Binding-site contacts:
Ligand atom C7 contacts residue GLY281 of chain 1.A at 3.1 Å.
Ligand atom C4 contacts residue SER282 of chain 1.A at 4.4 Å.
Ligand atom C8 contacts residue GLY281 of chain 1.A at 3.6 Å.
Ligand atom C7 contacts residue ASN3 of chain 1.A at 3.2 Å.
Ligand atom C6 contacts residue SER282 of chain 1.A at 4.3 Å.
Ligand atom N2 contacts residue GLY281 of chain 1.A at 3.7 Å.
Ligand atom O7 contacts residue GLY281 of chain 1.A at 2.9 Å (h-bond).
Ligand atom C3 contacts residue ASN3 of chain 1.A at 3.8 Å.
Ligand atom N2 contacts residue ASN3 of chain 1.A at 2.8 Å (h-bond).
Ligand atom C2 contacts residue ASN3 of chain 1.A at 2.5 Å.
Ligand atom C2 contacts residue GLY281 of chain 1.A at 3.5 Å.
Ligand atom O5 contacts residue SER282 of chain 1.A at 3.4 Å.
Ligand atom C5 contacts residue ASP283 of chain 1.A at 3.8 Å.
Ligand atom C1 contacts residue GLY281 of chain 1.A at 3.5 Å.
Ligand atom C5 contacts residue ASN3 of chain 1.A at 3.7 Å.
Ligand atom C1 contacts residue ASN3 of chain 1.A at 1.4 Å.
Ligand atom C2 contacts residue SER282 of chain 1.A at 4.0 Å.
Ligand atom O6 contacts residue ASP283 of chain 1.A at 3.4 Å (salt-bridge).
Ligand atom C8 contacts residue ASN3 of chain 1.A at 4.5 Å.
Ligand atom C8 contacts residue GLN280 of chain 1.A at 4.4 Å.
Ligand atom O5 contacts residue GLY281 of chain 1.A at 3.9 Å.
Ligand atom O5 contacts residue ASP283 of chain 1.A at 3.0 Å (salt-bridge).
Ligand atom C6 contacts residue ASP283 of chain 1.A at 3.4 Å.
Ligand atom O6 contacts residue SER282 of chain 1.A at 3.4 Å.
Ligand atom O7 contacts residue MET2 of chain 1.A at 3.7 Å.
Ligand atom O7 contacts residue ASN3 of chain 1.A at 3.1 Å (h-bond).
Ligand atom C1 contacts residue ASP283 of chain 1.A at 4.1 Å.
Ligand atom O5 contacts residue ASN3 of chain 1.A at 2.4 Å (h-bond).
Ligand atom C1 contacts residue SER282 of chain 1.A at 4.0 Å.
Ligand atom C4 contacts residue ASN3 of chain 1.A at 4.2 Å.
Ligand atom C5 contacts residue SER282 of chain 1.A at 4.3 Å.

Sequence of chain 1.A:
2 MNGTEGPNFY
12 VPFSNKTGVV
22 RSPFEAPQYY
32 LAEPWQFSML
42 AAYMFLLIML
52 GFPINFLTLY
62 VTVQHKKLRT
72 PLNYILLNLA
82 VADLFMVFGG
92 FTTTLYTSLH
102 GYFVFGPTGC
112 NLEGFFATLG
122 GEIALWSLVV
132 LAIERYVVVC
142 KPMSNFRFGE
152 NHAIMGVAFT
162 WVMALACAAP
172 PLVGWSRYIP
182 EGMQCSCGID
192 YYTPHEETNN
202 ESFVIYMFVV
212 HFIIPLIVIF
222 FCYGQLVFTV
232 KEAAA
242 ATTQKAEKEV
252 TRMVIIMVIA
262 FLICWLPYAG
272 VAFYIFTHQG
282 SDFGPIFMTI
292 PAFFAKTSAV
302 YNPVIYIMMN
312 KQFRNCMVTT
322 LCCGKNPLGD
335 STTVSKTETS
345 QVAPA

This protein binds this small molecule.
Small molecule (SMILES): CC(=O)N[C@H]1[C@H](O[C@H]2[C@H](O)[C@@H](NC(C)=O)CO[C@@H]2CO)O[C@H](CO)[C@@H](O)[C@@H]1O